Sequence of chain 1.E:
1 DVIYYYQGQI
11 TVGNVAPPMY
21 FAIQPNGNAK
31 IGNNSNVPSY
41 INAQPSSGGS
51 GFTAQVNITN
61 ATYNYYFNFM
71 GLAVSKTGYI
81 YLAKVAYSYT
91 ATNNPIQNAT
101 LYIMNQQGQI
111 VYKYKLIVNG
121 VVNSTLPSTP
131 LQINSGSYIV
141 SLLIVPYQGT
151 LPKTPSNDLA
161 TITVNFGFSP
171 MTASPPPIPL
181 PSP

Binding-site contacts:
Ligand atom C7 contacts residue ASN60 of chain 1.A at 3.6 Å.
Ligand atom N2 contacts residue GLY149 of chain 1.A at 4.2 Å.
Ligand atom C8 contacts residue LEU151 of chain 1.A at 3.4 Å (hydrophobic).
Ligand atom C5 contacts residue ASN60 of chain 1.A at 3.7 Å.
Ligand atom C8 contacts residue PRO17 of chain 1.E at 3.8 Å (hydrophobic).
Ligand atom C5 contacts residue LEU151 of chain 1.A at 3.3 Å (hydrophobic).
Ligand atom O4 contacts residue LYS153 of chain 1.A at 4.0 Å.
Ligand atom C6 contacts residue LEU151 of chain 1.A at 3.2 Å (hydrophobic).
Ligand atom C7 contacts residue LEU151 of chain 1.A at 3.8 Å (hydrophobic).
Ligand atom O5 contacts residue GLY48 of chain 1.E at 3.8 Å.
Ligand atom C7 contacts residue LYS153 of chain 1.A at 4.2 Å.
Ligand atom N2 contacts residue PRO17 of chain 1.E at 4.2 Å.
Ligand atom N2 contacts residue LEU151 of chain 1.A at 4.1 Å.
Ligand atom C8 contacts residue TYR20 of chain 1.E at 3.9 Å (hydrophobic).
Ligand atom C3 contacts residue ASN60 of chain 1.A at 3.9 Å.
Ligand atom C2 contacts residue GLY48 of chain 1.E at 3.6 Å.
Ligand atom O6 contacts residue LYS153 of chain 1.A at 3.9 Å.
Ligand atom C2 contacts residue ASN60 of chain 1.A at 2.5 Å.
Ligand atom O7 contacts residue LYS153 of chain 1.A at 3.6 Å (salt-bridge).
Ligand atom O7 contacts residue PRO152 of chain 1.A at 3.8 Å.
Ligand atom C7 contacts residue PRO17 of chain 1.E at 4.0 Å (hydrophobic).
Ligand atom O5 contacts residue LYS153 of chain 1.A at 4.3 Å.
Ligand atom C6 contacts residue GLY149 of chain 1.A at 3.5 Å.
Ligand atom O4 contacts residue LEU151 of chain 1.A at 4.0 Å.
Ligand atom N2 contacts residue ASN60 of chain 1.A at 3.0 Å (h-bond).
Ligand atom O6 contacts residue THR150 of chain 1.A at 4.1 Å.
Ligand atom O7 contacts residue TYR20 of chain 1.E at 4.2 Å.
Ligand atom C7 contacts residue GLY48 of chain 1.E at 3.8 Å.
Ligand atom C8 contacts residue PRO152 of chain 1.A at 4.0 Å (hydrophobic).
Ligand atom C1 contacts residue GLY48 of chain 1.E at 3.5 Å.
Ligand atom C8 contacts residue THR150 of chain 1.A at 3.8 Å.
Ligand atom N2 contacts residue GLY48 of chain 1.E at 4.0 Å.
Ligand atom O7 contacts residue ASN60 of chain 1.A at 3.6 Å (h-bond).
Ligand atom O5 contacts residue ASN60 of chain 1.A at 2.3 Å (h-bond).
Ligand atom C1 contacts residue ASN60 of chain 1.A at 1.4 Å.
Ligand atom O6 contacts residue LEU151 of chain 1.A at 2.6 Å (h-bond).
Ligand atom C8 contacts residue GLY149 of chain 1.A at 3.4 Å.
Ligand atom O7 contacts residue GLY48 of chain 1.E at 2.9 Å (h-bond).
Ligand atom C7 contacts residue PRO152 of chain 1.A at 4.0 Å (hydrophobic).
Ligand atom O6 contacts residue GLY149 of chain 1.A at 3.0 Å (h-bond).

This protein binds this small molecule.
Small molecule (SMILES): CC(=O)N[C@H]1[C@H](O[C@H]2[C@H](O)[C@@H](NC(C)=O)CO[C@@H]2CO)O[C@H](CO[C@H]2O[C@H](CO)[C@@H](O)[C@H](O)[C@@H]2O)[C@@H](O[C@H]2O[C@H](CO)[C@@H](O)[C@H](O)[C@@H]2O)[C@@H]1O[C@@H]1O[C@H](CS(=O)(=O)O)[C@@H](O[C@@H]2O[C@H](CO)[C@@H](O)[C@H](O)[C@H]2O)[C@H](O)[C@H]1O

Sequence of chain 1.A:
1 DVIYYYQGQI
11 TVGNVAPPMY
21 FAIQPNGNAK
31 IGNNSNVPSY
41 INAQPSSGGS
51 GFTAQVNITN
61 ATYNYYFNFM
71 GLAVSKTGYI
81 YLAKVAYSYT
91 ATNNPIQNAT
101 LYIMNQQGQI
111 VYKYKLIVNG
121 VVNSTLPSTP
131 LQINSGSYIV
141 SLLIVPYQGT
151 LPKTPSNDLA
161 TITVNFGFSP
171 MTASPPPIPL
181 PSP